Sequence of chain 1.A:
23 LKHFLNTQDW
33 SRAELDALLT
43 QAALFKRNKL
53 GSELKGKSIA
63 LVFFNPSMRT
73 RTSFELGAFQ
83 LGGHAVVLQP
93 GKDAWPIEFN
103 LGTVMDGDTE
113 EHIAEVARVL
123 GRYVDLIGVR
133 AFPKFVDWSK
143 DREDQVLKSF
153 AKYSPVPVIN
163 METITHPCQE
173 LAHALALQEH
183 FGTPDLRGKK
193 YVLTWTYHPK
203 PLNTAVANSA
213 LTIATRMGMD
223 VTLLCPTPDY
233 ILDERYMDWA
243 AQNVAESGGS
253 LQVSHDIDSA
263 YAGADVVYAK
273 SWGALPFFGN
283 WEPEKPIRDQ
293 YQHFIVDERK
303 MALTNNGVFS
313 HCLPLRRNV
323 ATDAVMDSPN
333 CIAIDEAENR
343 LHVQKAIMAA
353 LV

Sequence of chain 2.A:
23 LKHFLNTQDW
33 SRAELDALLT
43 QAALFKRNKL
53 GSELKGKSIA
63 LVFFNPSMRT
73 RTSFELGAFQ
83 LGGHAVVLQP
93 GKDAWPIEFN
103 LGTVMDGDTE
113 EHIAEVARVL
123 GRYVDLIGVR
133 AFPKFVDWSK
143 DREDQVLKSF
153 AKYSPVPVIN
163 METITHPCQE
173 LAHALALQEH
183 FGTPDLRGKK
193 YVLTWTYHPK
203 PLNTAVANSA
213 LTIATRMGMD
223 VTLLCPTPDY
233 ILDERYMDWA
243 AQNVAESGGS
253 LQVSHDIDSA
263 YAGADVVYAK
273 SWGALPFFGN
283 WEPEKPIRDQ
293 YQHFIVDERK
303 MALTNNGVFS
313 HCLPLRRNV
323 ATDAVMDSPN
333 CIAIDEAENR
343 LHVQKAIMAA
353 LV

A protein and the small-molecule ligand that binds it are described below.
Small molecule (SMILES): CC(=O)N[C@@H](CCCNC(=O)CP(=O)(O)O)C(=O)O

Binding-site contacts:
Ligand atom CD contacts residue GLU164 of chain 1.A at 3.6 Å.
Ligand atom O3P contacts residue ARG71 of chain 1.A at 2.9 Å (salt-bridge).
Ligand atom P contacts residue MET70 of chain 1.A at 3.8 Å.
Ligand atom N1 contacts residue TRP97 of chain 2.A at 3.9 Å.
Ligand atom C4 contacts residue ARG71 of chain 1.A at 3.0 Å.
Ligand atom O2 contacts residue ARG342 of chain 1.A at 3.2 Å (salt-bridge).
Ligand atom C4 contacts residue LEU315 of chain 1.A at 3.5 Å (hydrophobic).
Ligand atom P contacts residue ARG132 of chain 1.A at 3.5 Å.
Ligand atom O2P contacts residue SER69 of chain 1.A at 2.8 Å (h-bond).
Ligand atom CD contacts residue CYS314 of chain 1.A at 3.5 Å (hydrophobic).
Ligand atom C1 contacts residue TRP97 of chain 2.A at 3.7 Å (hydrophobic).
Ligand atom CG contacts residue GLU164 of chain 1.A at 2.8 Å.
Ligand atom O1 contacts residue TRP97 of chain 2.A at 3.5 Å.
Ligand atom CD contacts residue HIS168 of chain 1.A at 3.7 Å.
Ligand atom OXT contacts residue KCX322 of chain 1.A at 3.8 Å.
Ligand atom O2 contacts residue ARG132 of chain 1.A at 3.3 Å (salt-bridge).
Ligand atom O3P contacts residue MET70 of chain 1.A at 2.9 Å (h-bond).
Ligand atom O contacts residue GLU164 of chain 1.A at 2.6 Å (salt-bridge).
Ligand atom C3 contacts residue LEU315 of chain 1.A at 3.5 Å (hydrophobic).
Ligand atom O2P contacts residue MET70 of chain 1.A at 3.7 Å.
Ligand atom C2 contacts residue LEU204 of chain 1.A at 3.7 Å (hydrophobic).
Ligand atom C contacts residue LYS272 of chain 1.A at 3.8 Å.
Ligand atom C2 contacts residue GLU112 of chain 2.A at 3.8 Å.
Ligand atom O1P contacts residue TRP97 of chain 2.A at 2.7 Å (h-bond).
Ligand atom P contacts residue ARG71 of chain 1.A at 3.7 Å.
Ligand atom O1P contacts residue ARG132 of chain 1.A at 2.5 Å (salt-bridge).
Ligand atom O2P contacts residue THR72 of chain 1.A at 2.5 Å (h-bond).
Ligand atom O2 contacts residue THR72 of chain 1.A at 3.4 Å (h-bond).
Ligand atom OXT contacts residue LYS272 of chain 1.A at 2.7 Å (salt-bridge).
Ligand atom CD contacts residue LEU315 of chain 1.A at 3.4 Å (hydrophobic).
Ligand atom O3P contacts residue TRP97 of chain 2.A at 3.1 Å (h-bond).
Ligand atom O2 contacts residue HIS168 of chain 1.A at 3.0 Å (h-bond).
Ligand atom O2P contacts residue ARG71 of chain 1.A at 3.6 Å.
Ligand atom O2P contacts residue ARG132 of chain 1.A at 3.5 Å (salt-bridge).
Ligand atom O contacts residue ASN205 of chain 1.A at 3.6 Å.
Ligand atom CD contacts residue VAL208 of chain 1.A at 3.8 Å (hydrophobic).
Ligand atom P contacts residue TRP97 of chain 2.A at 3.5 Å.
Ligand atom N2 contacts residue LEU315 of chain 1.A at 2.6 Å (h-bond).
Ligand atom C3 contacts residue ARG342 of chain 1.A at 3.8 Å.
Ligand atom C contacts residue GLU164 of chain 1.A at 3.6 Å.